Sequence of chain 1.C:
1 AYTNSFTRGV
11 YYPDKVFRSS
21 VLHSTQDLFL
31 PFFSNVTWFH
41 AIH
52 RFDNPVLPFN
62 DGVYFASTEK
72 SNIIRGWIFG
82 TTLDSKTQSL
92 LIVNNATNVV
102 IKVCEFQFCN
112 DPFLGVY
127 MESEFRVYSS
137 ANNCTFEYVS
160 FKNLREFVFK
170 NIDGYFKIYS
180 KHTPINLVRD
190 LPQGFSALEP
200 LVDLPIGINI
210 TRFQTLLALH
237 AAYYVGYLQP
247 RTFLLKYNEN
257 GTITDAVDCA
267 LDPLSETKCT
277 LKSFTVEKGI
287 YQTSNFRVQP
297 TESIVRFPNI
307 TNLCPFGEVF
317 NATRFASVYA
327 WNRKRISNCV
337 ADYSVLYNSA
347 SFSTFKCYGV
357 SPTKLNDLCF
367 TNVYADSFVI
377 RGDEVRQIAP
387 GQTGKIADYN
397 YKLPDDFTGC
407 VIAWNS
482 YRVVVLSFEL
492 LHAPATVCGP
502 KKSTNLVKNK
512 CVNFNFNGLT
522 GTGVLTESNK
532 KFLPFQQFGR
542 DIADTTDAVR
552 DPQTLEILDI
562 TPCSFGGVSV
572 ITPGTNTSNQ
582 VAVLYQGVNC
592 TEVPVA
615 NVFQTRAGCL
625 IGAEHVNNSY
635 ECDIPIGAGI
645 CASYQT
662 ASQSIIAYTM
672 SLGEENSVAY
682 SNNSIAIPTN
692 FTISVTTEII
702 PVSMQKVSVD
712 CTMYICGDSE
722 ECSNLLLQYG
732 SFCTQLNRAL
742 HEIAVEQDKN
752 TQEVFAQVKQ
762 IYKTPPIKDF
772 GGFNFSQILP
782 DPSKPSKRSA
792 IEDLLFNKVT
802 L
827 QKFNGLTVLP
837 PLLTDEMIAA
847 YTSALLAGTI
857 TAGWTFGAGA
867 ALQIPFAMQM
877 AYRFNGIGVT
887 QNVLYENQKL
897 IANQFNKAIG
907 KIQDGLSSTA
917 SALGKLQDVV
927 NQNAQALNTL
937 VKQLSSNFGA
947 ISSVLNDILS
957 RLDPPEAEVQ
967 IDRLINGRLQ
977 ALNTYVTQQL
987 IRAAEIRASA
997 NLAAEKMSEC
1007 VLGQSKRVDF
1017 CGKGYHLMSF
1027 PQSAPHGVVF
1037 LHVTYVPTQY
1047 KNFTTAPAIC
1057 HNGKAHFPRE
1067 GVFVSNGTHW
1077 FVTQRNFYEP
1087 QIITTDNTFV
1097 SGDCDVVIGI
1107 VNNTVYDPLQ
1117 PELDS

This small molecule binds to this protein.
Small molecule (SMILES): CC(=O)N[C@H]1[C@H](O[C@H]2[C@H](O)[C@@H](NC(C)=O)CO[C@@H]2CO)O[C@H](CO)[C@@H](O)[C@@H]1O

Binding-site contacts:
Ligand atom C7 contacts residue ASN1108 of chain 1.C at 3.4 Å.
Ligand atom C2 contacts residue ASN1108 of chain 1.C at 2.5 Å.
Ligand atom O7 contacts residue CYS1056 of chain 1.C at 3.2 Å (h-bond).
Ligand atom O7 contacts residue HIS1057 of chain 1.C at 3.9 Å.
Ligand atom C8 contacts residue ASN1109 of chain 1.C at 4.1 Å.
Ligand atom O7 contacts residue ASN1108 of chain 1.C at 3.3 Å (h-bond).
Ligand atom O5 contacts residue ASN1108 of chain 1.C at 2.4 Å (h-bond).
Ligand atom C3 contacts residue ASN1108 of chain 1.C at 3.8 Å.
Ligand atom C5 contacts residue ASN1108 of chain 1.C at 3.7 Å.
Ligand atom N2 contacts residue ASN1108 of chain 1.C at 2.8 Å (h-bond).
Ligand atom C4 contacts residue ASN1108 of chain 1.C at 4.3 Å.
Ligand atom C1 contacts residue ASN1108 of chain 1.C at 1.4 Å.
Ligand atom C8 contacts residue ASN1108 of chain 1.C at 4.4 Å.
Ligand atom C7 contacts residue CYS1056 of chain 1.C at 4.2 Å (hydrophobic).